The small molecule below binds the protein below.
Small molecule (SMILES): CC(C)c1c(S(=O)(=O)Nc2ccc(C(N)=O)cc2)c(-c2ccc(F)cc2)c(-c2ccc(F)cc2)n1CC[C@@H](O)C[C@@H](O)CC(=O)O

Binding-site contacts:
Ligand atom C35 contacts residue LYS258 of chain 1.B at 3.5 Å.
Ligand atom O7 contacts residue LYS258 of chain 1.B at 3.0 Å (salt-bridge).
Ligand atom O7 contacts residue LYS301 of chain 1.A at 3.5 Å (salt-bridge).
Ligand atom O2 contacts residue ALA422 of chain 1.A at 3.2 Å.
Ligand atom O7 contacts residue ASN252 of chain 1.B at 3.5 Å (h-bond).
Ligand atom O4 contacts residue ASN321 of chain 1.A at 2.9 Å (h-bond).
Ligand atom C19 contacts residue HIS427 of chain 1.A at 3.3 Å.
Ligand atom C36 contacts residue ARG156 of chain 1.B at 3.6 Å.
Ligand atom O7 contacts residue SER250 of chain 1.B at 2.5 Å (h-bond).
Ligand atom C7 contacts residue GLU125 of chain 1.A at 3.5 Å.
Ligand atom F2 contacts residue HIS427 of chain 1.A at 2.7 Å.
Ligand atom C28 contacts residue HIS427 of chain 1.A at 3.5 Å.
Ligand atom C25 contacts residue LEU419 of chain 1.A at 3.6 Å (hydrophobic).
Ligand atom C13 contacts residue GLY126 of chain 1.A at 3.2 Å.
Ligand atom C22 contacts residue LEU423 of chain 1.A at 3.5 Å (hydrophobic).
Ligand atom C30 contacts residue ARG156 of chain 1.B at 3.3 Å.
Ligand atom C22 contacts residue ALA422 of chain 1.A at 3.6 Å (hydrophobic).
Ligand atom C2 contacts residue LEU419 of chain 1.A at 3.6 Å (hydrophobic).
Ligand atom C30 contacts residue VAL249 of chain 1.B at 3.6 Å (hydrophobic).
Ligand atom C1 contacts residue LEU419 of chain 1.A at 3.5 Å (hydrophobic).
Ligand atom F1 contacts residue ARG156 of chain 1.B at 3.0 Å.
Ligand atom O6 contacts residue LYS301 of chain 1.A at 2.8 Å (salt-bridge).
Ligand atom O3 contacts residue ASP256 of chain 1.B at 2.7 Å (salt-bridge).
Ligand atom O7 contacts residue ARG156 of chain 1.B at 3.1 Å (salt-bridge).
Ligand atom C28 contacts residue ALA422 of chain 1.A at 3.6 Å (hydrophobic).
Ligand atom O3 contacts residue ARG156 of chain 1.B at 2.8 Å (salt-bridge).
Ligand atom C11 contacts residue ASP256 of chain 1.B at 3.5 Å.
Ligand atom C36 contacts residue SER250 of chain 1.B at 3.2 Å.
Ligand atom F2 contacts residue ALA422 of chain 1.A at 3.0 Å.
Ligand atom C5 contacts residue LEU419 of chain 1.A at 3.7 Å (hydrophobic).
Ligand atom C36 contacts residue LYS258 of chain 1.B at 3.3 Å.
Ligand atom C36 contacts residue ALA317 of chain 1.A at 3.6 Å (hydrophobic).
Ligand atom O4 contacts residue GLU125 of chain 1.A at 2.8 Å (salt-bridge).
Ligand atom C36 contacts residue LYS301 of chain 1.A at 3.5 Å.
Ligand atom F1 contacts residue VAL249 of chain 1.B at 3.2 Å.
Ligand atom C10 contacts residue ASP256 of chain 1.B at 3.5 Å.
Ligand atom O1 contacts residue SER131 of chain 1.A at 3.2 Å (h-bond).
Ligand atom O4 contacts residue LYS257 of chain 1.B at 2.8 Å (salt-bridge).
Ligand atom C35 contacts residue ALA317 of chain 1.A at 3.2 Å (hydrophobic).
Ligand atom O6 contacts residue SER250 of chain 1.B at 3.2 Å (h-bond).

Sequence of chain 1.A:
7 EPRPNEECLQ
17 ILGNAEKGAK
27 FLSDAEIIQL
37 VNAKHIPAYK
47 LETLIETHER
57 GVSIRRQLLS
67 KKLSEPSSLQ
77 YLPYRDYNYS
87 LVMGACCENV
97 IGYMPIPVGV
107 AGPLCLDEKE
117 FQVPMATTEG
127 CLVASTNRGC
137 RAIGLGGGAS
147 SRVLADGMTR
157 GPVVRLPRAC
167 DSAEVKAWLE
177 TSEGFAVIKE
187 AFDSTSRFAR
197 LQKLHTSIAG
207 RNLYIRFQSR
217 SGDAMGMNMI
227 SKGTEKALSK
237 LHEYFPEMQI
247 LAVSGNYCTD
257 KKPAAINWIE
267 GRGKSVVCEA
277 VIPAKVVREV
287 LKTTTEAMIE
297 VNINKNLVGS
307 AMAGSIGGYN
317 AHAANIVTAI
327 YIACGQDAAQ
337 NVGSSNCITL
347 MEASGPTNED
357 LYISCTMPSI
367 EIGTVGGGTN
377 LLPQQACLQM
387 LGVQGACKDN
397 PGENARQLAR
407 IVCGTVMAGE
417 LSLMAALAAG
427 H

Sequence of chain 1.B:
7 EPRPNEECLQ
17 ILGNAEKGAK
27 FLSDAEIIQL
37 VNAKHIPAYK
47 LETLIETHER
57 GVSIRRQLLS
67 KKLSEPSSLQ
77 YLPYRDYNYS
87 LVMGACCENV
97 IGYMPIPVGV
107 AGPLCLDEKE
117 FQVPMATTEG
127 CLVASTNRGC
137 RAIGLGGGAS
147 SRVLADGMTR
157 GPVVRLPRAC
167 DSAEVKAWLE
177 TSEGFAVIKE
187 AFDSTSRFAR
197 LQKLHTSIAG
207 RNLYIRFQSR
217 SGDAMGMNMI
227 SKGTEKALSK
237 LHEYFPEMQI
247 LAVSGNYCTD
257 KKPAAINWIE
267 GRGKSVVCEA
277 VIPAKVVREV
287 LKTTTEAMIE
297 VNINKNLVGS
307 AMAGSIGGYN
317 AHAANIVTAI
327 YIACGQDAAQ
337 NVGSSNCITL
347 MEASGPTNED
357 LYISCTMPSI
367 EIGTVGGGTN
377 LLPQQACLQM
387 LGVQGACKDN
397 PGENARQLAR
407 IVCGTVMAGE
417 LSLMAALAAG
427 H